Sequence of chain 1.A:
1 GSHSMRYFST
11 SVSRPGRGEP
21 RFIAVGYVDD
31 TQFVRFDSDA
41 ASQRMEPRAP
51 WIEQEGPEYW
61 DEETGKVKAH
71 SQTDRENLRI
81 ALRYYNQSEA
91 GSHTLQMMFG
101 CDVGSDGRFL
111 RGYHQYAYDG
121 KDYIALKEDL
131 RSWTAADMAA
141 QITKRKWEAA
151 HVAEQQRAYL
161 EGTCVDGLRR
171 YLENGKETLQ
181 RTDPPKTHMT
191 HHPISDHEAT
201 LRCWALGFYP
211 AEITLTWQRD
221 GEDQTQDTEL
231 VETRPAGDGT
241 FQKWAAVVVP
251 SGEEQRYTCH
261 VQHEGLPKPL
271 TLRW

A small-molecule ligand and the protein it binds are described below.
Small molecule (SMILES): CC(C)C[C@H](N)C(=O)N[C@H](C=O)Cc1ccc(O)cc1.CSCC[C@H](N)C(=O)N[C@H](C(=O)N[C@H](C=O)Cc1ccccc1)[C@@H](C)O

Binding-site contacts:
Ligand atom C contacts residue TYR159 of chain 1.A at 3.5 Å (hydrophobic).
Ligand atom CA contacts residue ASN77 of chain 1.A at 3.4 Å.
Ligand atom C contacts residue LYS66 of chain 1.A at 3.4 Å.
Ligand atom CD2 contacts residue ARG170 of chain 1.A at 3.5 Å.
Ligand atom N contacts residue LYS66 of chain 1.A at 3.4 Å (salt-bridge).
Ligand atom O contacts residue THR143 of chain 1.A at 3.2 Å (h-bond).
Ligand atom CE1 contacts residue TYR7 of chain 1.A at 3.5 Å (hydrophobic).
Ligand atom CA contacts residue ASN77 of chain 1.A at 3.6 Å.
Ligand atom CB contacts residue GLU63 of chain 1.A at 3.0 Å.
Ligand atom CE2 contacts residue TYR123 of chain 1.A at 3.5 Å (hydrophobic).
Ligand atom CD1 contacts residue THR163 of chain 1.A at 3.6 Å.
Ligand atom CA contacts residue TYR7 of chain 1.A at 3.6 Å (hydrophobic).
Ligand atom SD contacts residue ALA150 of chain 1.A at 3.6 Å.
Ligand atom CD1 contacts residue ASN77 of chain 1.A at 3.4 Å.
Ligand atom CZ contacts residue HIS70 of chain 1.A at 3.6 Å.
Ligand atom N contacts residue GLU63 of chain 1.A at 2.7 Å (salt-bridge).
Ligand atom O contacts residue LYS66 of chain 1.A at 2.6 Å (salt-bridge).
Ligand atom CD1 contacts residue TYR7 of chain 1.A at 3.4 Å (hydrophobic).
Ligand atom CB contacts residue ASN77 of chain 1.A at 3.4 Å.
Ligand atom OH contacts residue HIS70 of chain 1.A at 2.6 Å (h-bond).
Ligand atom C contacts residue TYR7 of chain 1.A at 3.5 Å (hydrophobic).
Ligand atom N contacts residue TYR171 of chain 1.A at 2.5 Å (h-bond).
Ligand atom O contacts residue TYR159 of chain 1.A at 3.3 Å.
Ligand atom C contacts residue ASN77 of chain 1.A at 3.5 Å.
Ligand atom C contacts residue TYR159 of chain 1.A at 3.5 Å (hydrophobic).
Ligand atom N contacts residue ASN77 of chain 1.A at 2.6 Å (h-bond).
Ligand atom CD2 contacts residue TYR59 of chain 1.A at 3.5 Å (hydrophobic).
Ligand atom CB contacts residue THR143 of chain 1.A at 3.6 Å.
Ligand atom O contacts residue LYS146 of chain 1.A at 3.1 Å (salt-bridge).
Ligand atom O contacts residue TYR159 of chain 1.A at 2.4 Å (h-bond).
Ligand atom O contacts residue TYR84 of chain 1.A at 2.8 Å (h-bond).
Ligand atom N contacts residue TYR7 of chain 1.A at 2.9 Å (h-bond).
Ligand atom O contacts residue TRP147 of chain 1.A at 2.8 Å (h-bond).
Ligand atom CB contacts residue LYS66 of chain 1.A at 3.5 Å.
Ligand atom CB contacts residue ASN77 of chain 1.A at 3.3 Å.
Ligand atom O contacts residue LYS146 of chain 1.A at 3.5 Å.
Ligand atom CG contacts residue ASN77 of chain 1.A at 3.2 Å.
Ligand atom CA contacts residue TYR171 of chain 1.A at 3.5 Å (hydrophobic).
Ligand atom O contacts residue TYR7 of chain 1.A at 3.5 Å.
Ligand atom CA contacts residue GLU63 of chain 1.A at 3.5 Å.